Sequence of chain 1.A:
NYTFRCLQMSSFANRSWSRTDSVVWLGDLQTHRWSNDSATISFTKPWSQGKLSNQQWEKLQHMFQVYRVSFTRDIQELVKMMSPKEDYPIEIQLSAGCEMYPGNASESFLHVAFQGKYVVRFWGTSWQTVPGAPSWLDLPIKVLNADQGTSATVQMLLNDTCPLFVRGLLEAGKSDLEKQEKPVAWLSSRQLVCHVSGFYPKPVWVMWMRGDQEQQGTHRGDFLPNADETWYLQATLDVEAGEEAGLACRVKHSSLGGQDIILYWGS

A protein and the small-molecule ligand that binds it are described below.
Small molecule (SMILES): CC(=O)N[C@@H]1[C@@H](O)[C@H](O)[C@@H](CO)O[C@H]1O

Binding-site contacts:
Ligand atom O6 contacts residue ALA19 of chain 1.A at 4.1 Å.
Ligand atom C7 contacts residue SER22 of chain 1.A at 4.1 Å.
Ligand atom C7 contacts residue ASN20 of chain 1.A at 4.0 Å.
Ligand atom C5 contacts residue ALA19 of chain 1.A at 4.5 Å (hydrophobic).
Ligand atom C6 contacts residue TRP23 of chain 1.A at 3.5 Å (hydrophobic).
Ligand atom O5 contacts residue TRP23 of chain 1.A at 3.6 Å.
Ligand atom C4 contacts residue ASN20 of chain 1.A at 4.2 Å.
Ligand atom C1 contacts residue TRP23 of chain 1.A at 3.5 Å (hydrophobic).
Ligand atom N2 contacts residue ASN20 of chain 1.A at 3.4 Å (h-bond).
Ligand atom C6 contacts residue ALA19 of chain 1.A at 4.0 Å (hydrophobic).
Ligand atom N2 contacts residue SER22 of chain 1.A at 4.1 Å.
Ligand atom C1 contacts residue ASN20 of chain 1.A at 1.4 Å.
Ligand atom C1 contacts residue ALA19 of chain 1.A at 4.3 Å (hydrophobic).
Ligand atom C2 contacts residue ASN20 of chain 1.A at 2.5 Å.
Ligand atom O5 contacts residue ALA19 of chain 1.A at 3.6 Å.
Ligand atom O7 contacts residue ASN20 of chain 1.A at 3.9 Å.
Ligand atom C5 contacts residue TRP23 of chain 1.A at 3.6 Å (hydrophobic).
Ligand atom C5 contacts residue ASN20 of chain 1.A at 3.5 Å.
Ligand atom O3 contacts residue ASN20 of chain 1.A at 4.4 Å.
Ligand atom C3 contacts residue ASN20 of chain 1.A at 3.8 Å.
Ligand atom O5 contacts residue ASN20 of chain 1.A at 2.3 Å (h-bond).
Ligand atom C8 contacts residue SER22 of chain 1.A at 3.7 Å.